Sequence of chain 1.B:
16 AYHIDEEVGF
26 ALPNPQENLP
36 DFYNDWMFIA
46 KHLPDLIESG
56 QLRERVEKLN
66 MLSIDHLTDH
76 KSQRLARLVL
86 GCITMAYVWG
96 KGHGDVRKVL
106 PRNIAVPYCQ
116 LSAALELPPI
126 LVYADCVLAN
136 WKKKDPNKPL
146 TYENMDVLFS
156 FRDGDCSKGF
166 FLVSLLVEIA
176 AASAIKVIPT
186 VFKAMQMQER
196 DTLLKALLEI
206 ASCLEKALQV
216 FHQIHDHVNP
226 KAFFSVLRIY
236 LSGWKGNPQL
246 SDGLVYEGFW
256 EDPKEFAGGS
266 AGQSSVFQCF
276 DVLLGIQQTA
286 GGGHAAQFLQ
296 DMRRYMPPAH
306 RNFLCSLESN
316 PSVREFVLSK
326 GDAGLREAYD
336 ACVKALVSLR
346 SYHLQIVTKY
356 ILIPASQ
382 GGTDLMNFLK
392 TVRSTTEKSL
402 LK

Binding-site contacts:
Ligand atom O12 contacts residue ALA266 of chain 1.B at 3.3 Å (h-bond).
Ligand atom C1 contacts residue SER265 of chain 1.B at 3.5 Å.
Ligand atom C5 contacts residue PHE165 of chain 1.B at 3.1 Å (hydrophobic).
Ligand atom F7 contacts residue PHE165 of chain 1.B at 3.8 Å.
Ligand atom C5 contacts residue SER169 of chain 1.B at 3.5 Å.
Ligand atom N18 contacts residue HEM1 of chain 1.G at 3.4 Å.
Ligand atom BR8 contacts residue CYS131 of chain 1.B at 3.7 Å.
Ligand atom O12 contacts residue HIS348 of chain 1.B at 3.7 Å.
Ligand atom C4 contacts residue SER169 of chain 1.B at 3.3 Å.
Ligand atom O23 contacts residue ILE356 of chain 1.B at 3.3 Å.
Ligand atom N9 contacts residue ALA266 of chain 1.B at 2.9 Å (h-bond).
Ligand atom O16 contacts residue PHE228 of chain 1.B at 3.8 Å.
Ligand atom O12 contacts residue HEM1 of chain 1.G at 1.8 Å.
Ligand atom N11 contacts residue ALA266 of chain 1.B at 3.6 Å (h-bond).
Ligand atom C10 contacts residue HEM1 of chain 1.G at 3.3 Å.
Ligand atom C3 contacts residue PHE165 of chain 1.B at 3.3 Å (hydrophobic).
Ligand atom C1 contacts residue ALA266 of chain 1.B at 3.4 Å (hydrophobic).
Ligand atom C10 contacts residue ALA266 of chain 1.B at 3.4 Å (hydrophobic).
Ligand atom C10 contacts residue SER265 of chain 1.B at 3.7 Å.
Ligand atom C14 contacts residue GLY264 of chain 1.B at 3.6 Å.
Ligand atom F7 contacts residue VAL132 of chain 1.B at 2.9 Å.
Ligand atom C2 contacts residue PHE165 of chain 1.B at 3.9 Å (hydrophobic).
Ligand atom N9 contacts residue SER265 of chain 1.B at 3.8 Å.
Ligand atom F7 contacts residue PHE166 of chain 1.B at 3.3 Å.
Ligand atom N17 contacts residue PHE165 of chain 1.B at 3.4 Å.
Ligand atom C4 contacts residue PHE165 of chain 1.B at 3.1 Å (hydrophobic).
Ligand atom BR8 contacts residue SER265 of chain 1.B at 3.8 Å.
Ligand atom O16 contacts residue LEU236 of chain 1.B at 3.7 Å.
Ligand atom C6 contacts residue ALA266 of chain 1.B at 3.5 Å (hydrophobic).
Ligand atom C19 contacts residue GLY264 of chain 1.B at 3.8 Å.
Ligand atom O23 contacts residue ARG233 of chain 1.B at 3.2 Å.
Ligand atom N11 contacts residue HEM1 of chain 1.G at 2.7 Å (h-bond).
Ligand atom N9 contacts residue HEM1 of chain 1.G at 3.7 Å.
Ligand atom F7 contacts residue CYS131 of chain 1.B at 3.6 Å.
Ligand atom C3 contacts residue VAL132 of chain 1.B at 3.6 Å (hydrophobic).
Ligand atom N25 contacts residue ARG233 of chain 1.B at 3.3 Å.
Ligand atom C6 contacts residue PHE165 of chain 1.B at 3.5 Å (hydrophobic).
Ligand atom N15 contacts residue GLY264 of chain 1.B at 3.6 Å.
Ligand atom C19 contacts residue HEM1 of chain 1.G at 2.9 Å.
Ligand atom BR8 contacts residue GLY264 of chain 1.B at 3.5 Å.

The small molecule below binds the protein below.
Small molecule (SMILES): NS(=O)(=O)NCCNc1nonc1/C(=N/O)Nc1ccc(F)c(Br)c1